Binding-site contacts:
Ligand atom C13 contacts residue ASN109 of chain 1.B at 4.4 Å.
Ligand atom C12 contacts residue TRP107 of chain 1.B at 4.3 Å (hydrophobic).
Ligand atom C4 contacts residue ASN109 of chain 1.B at 3.8 Å.
Ligand atom C13 contacts residue TRP107 of chain 1.B at 3.5 Å (hydrophobic).
Ligand atom C10 contacts residue TRP107 of chain 1.B at 4.2 Å (hydrophobic).
Ligand atom C5 contacts residue GLU108 of chain 1.B at 4.1 Å.
Ligand atom C8 contacts residue LEU58 of chain 1.B at 4.3 Å (hydrophobic).
Ligand atom C10 contacts residue PRO38 of chain 1.B at 3.8 Å (hydrophobic).
Ligand atom C3 contacts residue LEU117 of chain 1.B at 4.1 Å (hydrophobic).
Ligand atom C3 contacts residue GLU108 of chain 1.B at 4.2 Å.
Ligand atom C1 contacts residue ALA39 of chain 1.B at 4.1 Å (hydrophobic).
Ligand atom C2 contacts residue LEU31 of chain 1.B at 4.1 Å (hydrophobic).
Ligand atom C7 contacts residue ILE84 of chain 1.B at 3.9 Å (hydrophobic).
Ligand atom N1 contacts residue PRO38 of chain 1.B at 4.4 Å.
Ligand atom C16 contacts residue PRO38 of chain 1.B at 4.3 Å (hydrophobic).
Ligand atom C9 contacts residue VAL41 of chain 1.B at 4.0 Å (hydrophobic).
Ligand atom C6 contacts residue ASN90 of chain 1.B at 3.4 Å.
Ligand atom C3 contacts residue ASN109 of chain 1.B at 4.2 Å.
Ligand atom C11 contacts residue TRP107 of chain 1.B at 4.4 Å (hydrophobic).
Ligand atom C6 contacts residue ILE84 of chain 1.B at 4.4 Å (hydrophobic).
Ligand atom C4 contacts residue SER116 of chain 1.B at 4.3 Å.
Ligand atom C13 contacts residue ASN90 of chain 1.B at 4.1 Å.
Ligand atom C2 contacts residue ALA118 of chain 1.B at 3.8 Å (hydrophobic).
Ligand atom C2 contacts residue SER116 of chain 1.B at 4.0 Å.
Ligand atom C15 contacts residue PRO38 of chain 1.B at 3.7 Å (hydrophobic).
Ligand atom C9 contacts residue TRP107 of chain 1.B at 3.6 Å (hydrophobic).
Ligand atom C8 contacts residue TRP107 of chain 1.B at 3.7 Å (hydrophobic).
Ligand atom C5 contacts residue ASN90 of chain 1.B at 3.1 Å.
Ligand atom C7 contacts residue ILE71 of chain 1.B at 4.4 Å (hydrophobic).
Ligand atom C1 contacts residue ALA118 of chain 1.B at 4.3 Å (hydrophobic).
Ligand atom C4 contacts residue TRP107 of chain 1.B at 3.5 Å (hydrophobic).
Ligand atom C8 contacts residue ILE71 of chain 1.B at 4.3 Å (hydrophobic).
Ligand atom C5 contacts residue TRP107 of chain 1.B at 3.8 Å (hydrophobic).
Ligand atom C3 contacts residue TRP107 of chain 1.B at 3.7 Å (hydrophobic).
Ligand atom C1 contacts residue LEU31 of chain 1.B at 4.1 Å (hydrophobic).
Ligand atom C7 contacts residue TRP107 of chain 1.B at 3.7 Å (hydrophobic).
Ligand atom C4 contacts residue GLU108 of chain 1.B at 3.6 Å.
Ligand atom C3 contacts residue SER116 of chain 1.B at 3.8 Å.
Ligand atom C14 contacts residue TRP107 of chain 1.B at 4.2 Å (hydrophobic).
Ligand atom C3 contacts residue ALA118 of chain 1.B at 4.1 Å (hydrophobic).

Sequence of chain 1.B:
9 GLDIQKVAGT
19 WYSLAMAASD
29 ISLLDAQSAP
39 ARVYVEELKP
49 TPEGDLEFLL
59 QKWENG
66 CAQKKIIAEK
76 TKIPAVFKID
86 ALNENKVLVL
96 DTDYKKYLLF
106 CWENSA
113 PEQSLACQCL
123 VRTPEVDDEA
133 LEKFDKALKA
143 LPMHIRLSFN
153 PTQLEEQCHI

The protein below binds the small molecule below.
Small molecule (SMILES): CNCCCN1c2ccccc2CCc2ccccc21